Sequence of chain 1.B:
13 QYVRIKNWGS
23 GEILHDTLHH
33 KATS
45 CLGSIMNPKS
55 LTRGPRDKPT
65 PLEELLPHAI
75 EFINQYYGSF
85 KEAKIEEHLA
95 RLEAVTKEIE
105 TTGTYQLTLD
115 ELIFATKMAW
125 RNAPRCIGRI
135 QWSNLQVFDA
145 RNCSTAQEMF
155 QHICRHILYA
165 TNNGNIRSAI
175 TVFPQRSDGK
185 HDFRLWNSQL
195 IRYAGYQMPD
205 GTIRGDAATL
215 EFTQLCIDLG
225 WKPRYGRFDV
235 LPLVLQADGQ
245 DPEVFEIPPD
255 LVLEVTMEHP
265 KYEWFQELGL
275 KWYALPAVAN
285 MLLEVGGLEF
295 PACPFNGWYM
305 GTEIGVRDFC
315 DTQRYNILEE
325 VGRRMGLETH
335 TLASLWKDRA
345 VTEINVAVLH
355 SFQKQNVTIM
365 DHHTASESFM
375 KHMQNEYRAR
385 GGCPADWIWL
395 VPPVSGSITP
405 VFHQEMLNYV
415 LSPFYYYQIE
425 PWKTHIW

A small-molecule ligand and the protein it binds are described below.
Small molecule (SMILES): O=[N+]([O-])c1cccc2cn[nH]c12

Binding-site contacts:
Ligand atom C3 contacts residue GLY301 of chain 1.B at 3.4 Å.
Ligand atom O11 contacts residue GLU307 of chain 1.B at 3.1 Å.
Ligand atom N1 contacts residue PRO280 of chain 1.B at 3.6 Å.
Ligand atom C3 contacts residue PRO280 of chain 1.B at 3.8 Å (hydrophobic).
Ligand atom C9 contacts residue VAL282 of chain 1.B at 4.4 Å (hydrophobic).
Ligand atom N10 contacts residue GLU307 of chain 1.B at 4.2 Å.
Ligand atom C7 contacts residue PRO280 of chain 1.B at 4.2 Å (hydrophobic).
Ligand atom C8 contacts residue PRO280 of chain 1.B at 3.9 Å (hydrophobic).
Ligand atom N2 contacts residue ASN300 of chain 1.B at 3.9 Å.
Ligand atom O12 contacts residue PRO280 of chain 1.B at 4.2 Å.
Ligand atom N10 contacts residue TYR303 of chain 1.B at 3.9 Å.
Ligand atom C9 contacts residue PRO280 of chain 1.B at 4.2 Å (hydrophobic).
Ligand atom C4 contacts residue VAL282 of chain 1.B at 3.4 Å (hydrophobic).
Ligand atom O12 contacts residue HEM1 of chain 1.F at 3.7 Å.
Ligand atom O12 contacts residue MET304 of chain 1.B at 3.4 Å (h-bond).
Ligand atom C6 contacts residue HEM1 of chain 1.F at 3.5 Å.
Ligand atom N10 contacts residue HEM1 of chain 1.F at 3.8 Å.
Ligand atom C8 contacts residue TRP302 of chain 1.B at 4.1 Å (hydrophobic).
Ligand atom N2 contacts residue TRP302 of chain 1.B at 3.6 Å (h-bond).
Ligand atom O11 contacts residue HEM1 of chain 1.F at 3.5 Å.
Ligand atom N10 contacts residue TRP302 of chain 1.B at 4.0 Å.
Ligand atom N2 contacts residue GLY301 of chain 1.B at 2.9 Å (h-bond).
Ligand atom O12 contacts residue TYR303 of chain 1.B at 3.1 Å.
Ligand atom O11 contacts residue TYR303 of chain 1.B at 3.7 Å.
Ligand atom N1 contacts residue GLY301 of chain 1.B at 4.0 Å.
Ligand atom N1 contacts residue HEM1 of chain 1.F at 3.4 Å (h-bond).
Ligand atom C7 contacts residue HEM1 of chain 1.F at 3.5 Å.
Ligand atom C5 contacts residue HEM1 of chain 1.F at 3.4 Å.
Ligand atom C3 contacts residue HEM1 of chain 1.F at 3.6 Å.
Ligand atom N2 contacts residue PRO280 of chain 1.B at 3.8 Å.
Ligand atom N2 contacts residue HEM1 of chain 1.F at 3.2 Å.
Ligand atom C3 contacts residue ASN300 of chain 1.B at 4.1 Å.
Ligand atom C8 contacts residue HEM1 of chain 1.F at 3.7 Å.
Ligand atom N10 contacts residue MET304 of chain 1.B at 4.1 Å.
Ligand atom C9 contacts residue HEM1 of chain 1.F at 3.8 Å.
Ligand atom C4 contacts residue HEM1 of chain 1.F at 3.8 Å.
Ligand atom O11 contacts residue MET304 of chain 1.B at 4.0 Å.
Ligand atom N1 contacts residue TRP302 of chain 1.B at 3.1 Å (h-bond).
Ligand atom C5 contacts residue VAL282 of chain 1.B at 4.2 Å (hydrophobic).
Ligand atom O12 contacts residue TRP302 of chain 1.B at 2.8 Å (h-bond).